A small-molecule ligand and the protein it binds are described below.
Small molecule (SMILES): COc1cc(/C=C/CO)ccc1O

Binding-site contacts:
Ligand atom C4 contacts residue HIS272 of chain 1.A at 3.5 Å.
Ligand atom C3 contacts residue MET183 of chain 1.A at 3.9 Å (hydrophobic).
Ligand atom C10 contacts residue PHE130 of chain 1.A at 3.0 Å (hydrophobic).
Ligand atom O3 contacts residue TRP166 of chain 1.A at 3.5 Å.
Ligand atom O1 contacts residue LEU133 of chain 1.A at 3.3 Å.
Ligand atom O2 contacts residue SAH1 of chain 1.E at 3.5 Å (h-bond).
Ligand atom C4 contacts residue ASP273 of chain 1.A at 3.4 Å.
Ligand atom O3 contacts residue PHE179 of chain 1.A at 3.9 Å.
Ligand atom C5 contacts residue ASP273 of chain 1.A at 3.6 Å.
Ligand atom O2 contacts residue ASP273 of chain 1.A at 2.6 Å (salt-bridge).
Ligand atom O3 contacts residue ASN327 of chain 1.A at 3.2 Å (h-bond).
Ligand atom C2 contacts residue TRP166 of chain 1.A at 3.3 Å (hydrophobic).
Ligand atom C3 contacts residue TRP269 of chain 1.A at 3.7 Å (hydrophobic).
Ligand atom C6 contacts residue PHE179 of chain 1.A at 3.8 Å (hydrophobic).
Ligand atom C1 contacts residue TRP269 of chain 1.A at 4.2 Å (hydrophobic).
Ligand atom C10 contacts residue LEU133 of chain 1.A at 3.9 Å (hydrophobic).
Ligand atom O2 contacts residue TRP269 of chain 1.A at 3.3 Å (h-bond).
Ligand atom C3 contacts residue MET323 of chain 1.A at 4.0 Å (hydrophobic).
Ligand atom C6 contacts residue TYR326 of chain 1.A at 4.2 Å (hydrophobic).
Ligand atom C2 contacts residue ILE165 of chain 1.A at 3.6 Å (hydrophobic).
Ligand atom C4 contacts residue MET323 of chain 1.A at 3.9 Å (hydrophobic).
Ligand atom O1 contacts residue PHE130 of chain 1.A at 3.1 Å.
Ligand atom C8 contacts residue TYR326 of chain 1.A at 3.6 Å (hydrophobic).
Ligand atom C10 contacts residue ALA134 of chain 1.A at 4.1 Å (hydrophobic).
Ligand atom O1 contacts residue ALA134 of chain 1.A at 3.3 Å.
Ligand atom C1 contacts residue MET183 of chain 1.A at 3.9 Å (hydrophobic).
Ligand atom C3 contacts residue HIS272 of chain 1.A at 3.6 Å.
Ligand atom C2 contacts residue ASN327 of chain 1.A at 3.1 Å.
Ligand atom C2 contacts residue PHE179 of chain 1.A at 4.1 Å (hydrophobic).
Ligand atom C6 contacts residue MET323 of chain 1.A at 3.8 Å (hydrophobic).
Ligand atom C10 contacts residue LEU322 of chain 1.A at 4.2 Å (hydrophobic).
Ligand atom O3 contacts residue ASP273 of chain 1.A at 3.2 Å (salt-bridge).
Ligand atom C9 contacts residue LEU322 of chain 1.A at 4.0 Å (hydrophobic).
Ligand atom C5 contacts residue PHE179 of chain 1.A at 3.9 Å (hydrophobic).
Ligand atom C5 contacts residue MET323 of chain 1.A at 3.8 Å (hydrophobic).
Ligand atom C9 contacts residue TYR326 of chain 1.A at 4.0 Å (hydrophobic).
Ligand atom C5 contacts residue ASN327 of chain 1.A at 3.8 Å.
Ligand atom C7 contacts residue MET323 of chain 1.A at 3.9 Å (hydrophobic).
Ligand atom C1 contacts residue MET323 of chain 1.A at 4.0 Å (hydrophobic).
Ligand atom O2 contacts residue HIS272 of chain 1.A at 2.9 Å (h-bond).

Sequence of chain 1.A:
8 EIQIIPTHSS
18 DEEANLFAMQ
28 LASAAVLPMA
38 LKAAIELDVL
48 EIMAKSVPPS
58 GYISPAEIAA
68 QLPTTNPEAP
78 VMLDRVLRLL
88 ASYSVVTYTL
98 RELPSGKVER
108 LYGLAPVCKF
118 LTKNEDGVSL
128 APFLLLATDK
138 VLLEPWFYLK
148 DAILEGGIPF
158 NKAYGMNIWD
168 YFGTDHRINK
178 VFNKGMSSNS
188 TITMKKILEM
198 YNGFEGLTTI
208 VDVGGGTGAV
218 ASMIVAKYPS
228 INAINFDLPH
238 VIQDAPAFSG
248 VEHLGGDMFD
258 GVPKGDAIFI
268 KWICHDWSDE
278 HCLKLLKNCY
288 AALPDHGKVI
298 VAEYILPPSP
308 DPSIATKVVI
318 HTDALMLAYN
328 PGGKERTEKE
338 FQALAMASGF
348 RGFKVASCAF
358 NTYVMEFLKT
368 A